A protein and the small-molecule ligand that binds it are described below.
Small molecule (SMILES): OC[C@H]1O[C@H](O[C@H]2[C@H](O)[C@@H](O)[C@H](OCCCCCC3CCCCC3)O[C@@H]2CO)[C@H](O)[C@@H](O)[C@@H]1O

Sequence of chain 3.B:
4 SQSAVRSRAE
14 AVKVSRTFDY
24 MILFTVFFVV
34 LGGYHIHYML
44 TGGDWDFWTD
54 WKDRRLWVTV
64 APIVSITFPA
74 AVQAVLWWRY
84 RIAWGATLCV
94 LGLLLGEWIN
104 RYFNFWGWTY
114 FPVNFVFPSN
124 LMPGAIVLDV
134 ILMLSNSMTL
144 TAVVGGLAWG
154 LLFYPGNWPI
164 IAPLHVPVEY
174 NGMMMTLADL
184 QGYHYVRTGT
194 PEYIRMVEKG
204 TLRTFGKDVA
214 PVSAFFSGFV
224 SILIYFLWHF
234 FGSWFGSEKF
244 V

Sequence of chain 3.A:
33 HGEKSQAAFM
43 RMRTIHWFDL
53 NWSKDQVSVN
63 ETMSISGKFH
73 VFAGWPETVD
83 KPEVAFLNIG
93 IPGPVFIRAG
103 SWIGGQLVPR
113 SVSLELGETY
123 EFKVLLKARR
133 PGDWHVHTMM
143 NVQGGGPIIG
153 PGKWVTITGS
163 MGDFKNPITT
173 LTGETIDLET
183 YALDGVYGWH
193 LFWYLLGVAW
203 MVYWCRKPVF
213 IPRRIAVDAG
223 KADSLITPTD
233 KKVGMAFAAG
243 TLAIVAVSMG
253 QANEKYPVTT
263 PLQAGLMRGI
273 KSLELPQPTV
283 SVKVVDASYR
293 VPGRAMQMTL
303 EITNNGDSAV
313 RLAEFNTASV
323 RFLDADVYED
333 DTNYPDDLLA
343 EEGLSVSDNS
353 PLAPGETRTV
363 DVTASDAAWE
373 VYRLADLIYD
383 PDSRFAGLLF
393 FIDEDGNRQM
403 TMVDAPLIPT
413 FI

Binding-site contacts:
Ligand atom C13 contacts residue ARG208 of chain 3.A at 4.0 Å.
Ligand atom C5 contacts residue VAL204 of chain 3.A at 4.1 Å (hydrophobic).
Ligand atom C10 contacts residue VAL204 of chain 3.A at 4.5 Å (hydrophobic).
Ligand atom C4 contacts residue TYR23 of chain 3.B at 4.4 Å (hydrophobic).
Ligand atom C6 contacts residue VAL204 of chain 3.A at 3.6 Å (hydrophobic).
Ligand atom C8 contacts residue CYS207 of chain 3.A at 4.2 Å (hydrophobic).
Ligand atom C19 contacts residue ARG208 of chain 3.A at 3.4 Å.
Ligand atom C15 contacts residue ARG208 of chain 3.A at 3.6 Å.
Ligand atom C3 contacts residue TYR23 of chain 3.B at 4.3 Å (hydrophobic).
Ligand atom C7 contacts residue CYS207 of chain 3.A at 3.6 Å (hydrophobic).
Ligand atom O22 contacts residue ARG19 of chain 3.B at 3.8 Å.
Ligand atom C9 contacts residue VAL204 of chain 3.A at 4.1 Å (hydrophobic).
Ligand atom C8 contacts residue VAL204 of chain 3.A at 3.6 Å (hydrophobic).
Ligand atom O12 contacts residue ARG19 of chain 3.B at 4.0 Å.
Ligand atom C7 contacts residue VAL204 of chain 3.A at 3.8 Å (hydrophobic).
Ligand atom C18 contacts residue ARG19 of chain 3.B at 4.1 Å.
Ligand atom C18 contacts residue TYR23 of chain 3.B at 4.3 Å (hydrophobic).
Ligand atom C13 contacts residue ARG19 of chain 3.B at 3.7 Å.
Ligand atom C9 contacts residue MET203 of chain 3.A at 4.1 Å (hydrophobic).
Ligand atom C4 contacts residue CYS207 of chain 3.A at 4.3 Å (hydrophobic).
Ligand atom C7 contacts residue LEU26 of chain 3.B at 4.5 Å (hydrophobic).
Ligand atom C17 contacts residue ARG19 of chain 3.B at 4.3 Å.
Ligand atom C9 contacts residue VAL200 of chain 3.A at 4.3 Å (hydrophobic).
Ligand atom C1 contacts residue CYS207 of chain 3.A at 3.5 Å (hydrophobic).
Ligand atom O12 contacts residue TYR23 of chain 3.B at 4.4 Å.
Ligand atom C2 contacts residue CYS207 of chain 3.A at 4.2 Å (hydrophobic).
Ligand atom O22 contacts residue TYR23 of chain 3.B at 3.1 Å (h-bond).
Ligand atom O20 contacts residue ARG208 of chain 3.A at 2.8 Å (salt-bridge).
Ligand atom C1 contacts residue ARG208 of chain 3.A at 3.9 Å.
Ligand atom C1 contacts residue ARG19 of chain 3.B at 4.2 Å.
Ligand atom C7 contacts residue MET203 of chain 3.A at 4.2 Å (hydrophobic).
Ligand atom O14 contacts residue ARG208 of chain 3.A at 3.8 Å.
Ligand atom C8 contacts residue MET203 of chain 3.A at 3.5 Å (hydrophobic).
Ligand atom C3 contacts residue CYS207 of chain 3.A at 4.4 Å (hydrophobic).
Ligand atom C3 contacts residue ARG19 of chain 3.B at 4.5 Å.
Ligand atom O12 contacts residue CYS207 of chain 3.A at 4.4 Å.
Ligand atom C13 contacts residue CYS207 of chain 3.A at 4.4 Å (hydrophobic).